The protein below binds the small molecule below.
Small molecule (SMILES): Cc1cc(CCCCCCCOc2ccc(C3=NCCO3)cc2)on1

Binding-site contacts:
Ligand atom C6B contacts residue ILE183 of chain 18.A at 3.6 Å (hydrophobic).
Ligand atom N3A contacts residue MET181 of chain 18.A at 3.3 Å.
Ligand atom C2C contacts residue THR97 of chain 18.A at 3.9 Å.
Ligand atom C2C contacts residue LEU216 of chain 18.A at 3.7 Å (hydrophobic).
Ligand atom C4 contacts residue TYR192 of chain 18.A at 3.5 Å (hydrophobic).
Ligand atom N2 contacts residue THR97 of chain 18.A at 3.7 Å.
Ligand atom C4A contacts residue ILE170 of chain 18.A at 3.9 Å (hydrophobic).
Ligand atom N3A contacts residue TYR146 of chain 18.A at 4.0 Å.
Ligand atom C6C contacts residue ILE186 of chain 18.A at 3.9 Å (hydrophobic).
Ligand atom C2A contacts residue TYR146 of chain 18.A at 3.7 Å (hydrophobic).
Ligand atom C3C contacts residue LEU216 of chain 18.A at 3.7 Å (hydrophobic).
Ligand atom C6B contacts residue TYR146 of chain 18.A at 3.8 Å (hydrophobic).
Ligand atom C1C contacts residue THR97 of chain 18.A at 3.9 Å.
Ligand atom O1 contacts residue THR97 of chain 18.A at 3.4 Å (h-bond).
Ligand atom C4A contacts residue LEU14 of chain 19.C at 4.0 Å (hydrophobic).
Ligand atom N3A contacts residue ALA24 of chain 18.C at 3.8 Å.
Ligand atom C31 contacts residue LEU216 of chain 18.A at 3.4 Å (hydrophobic).
Ligand atom O1 contacts residue W711 of chain 18.F at 3.7 Å.
Ligand atom C5A contacts residue ILE170 of chain 18.A at 3.8 Å (hydrophobic).
Ligand atom O1A contacts residue PHE121 of chain 18.A at 4.0 Å.
Ligand atom C2B contacts residue ILE219 of chain 18.A at 3.8 Å (hydrophobic).
Ligand atom C3 contacts residue W711 of chain 18.F at 3.2 Å.
Ligand atom C5A contacts residue ILE144 of chain 18.A at 3.7 Å (hydrophobic).
Ligand atom C3B contacts residue ILE219 of chain 18.A at 3.8 Å (hydrophobic).
Ligand atom C5B contacts residue ILE183 of chain 18.A at 3.7 Å (hydrophobic).
Ligand atom C31 contacts residue ASN214 of chain 18.A at 3.3 Å.
Ligand atom C5B contacts residue TYR146 of chain 18.A at 3.4 Å (hydrophobic).
Ligand atom N2 contacts residue W711 of chain 18.F at 2.9 Å.
Ligand atom C1B contacts residue ILE183 of chain 18.A at 4.0 Å (hydrophobic).
Ligand atom C4A contacts residue MET181 of chain 18.A at 3.6 Å (hydrophobic).
Ligand atom C4C contacts residue MET117 of chain 18.A at 3.9 Å (hydrophobic).
Ligand atom C4B contacts residue TYR146 of chain 18.A at 3.7 Å (hydrophobic).
Ligand atom C3C contacts residue TYR192 of chain 18.A at 4.0 Å (hydrophobic).
Ligand atom O1B contacts residue ILE95 of chain 18.A at 3.6 Å.
Ligand atom C5A contacts residue PRO168 of chain 18.A at 4.0 Å (hydrophobic).
Ligand atom C2A contacts residue MET181 of chain 18.A at 3.7 Å (hydrophobic).
Ligand atom C31 contacts residue W711 of chain 18.F at 3.0 Å.
Ligand atom C4B contacts residue ILE183 of chain 18.A at 4.0 Å (hydrophobic).
Ligand atom C4A contacts residue ALA24 of chain 18.C at 4.0 Å (hydrophobic).
Ligand atom C1C contacts residue PHE115 of chain 18.A at 3.9 Å (hydrophobic).

Sequence of chain 19.C:
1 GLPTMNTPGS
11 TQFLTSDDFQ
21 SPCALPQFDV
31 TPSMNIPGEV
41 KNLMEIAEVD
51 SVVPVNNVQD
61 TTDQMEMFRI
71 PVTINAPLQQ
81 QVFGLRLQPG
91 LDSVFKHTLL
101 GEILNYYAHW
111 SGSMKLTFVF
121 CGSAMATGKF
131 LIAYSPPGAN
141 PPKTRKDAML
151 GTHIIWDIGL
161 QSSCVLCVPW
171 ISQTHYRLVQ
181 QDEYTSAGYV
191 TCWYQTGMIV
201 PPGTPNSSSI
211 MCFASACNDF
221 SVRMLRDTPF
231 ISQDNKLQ

Sequence of chain 18.C:
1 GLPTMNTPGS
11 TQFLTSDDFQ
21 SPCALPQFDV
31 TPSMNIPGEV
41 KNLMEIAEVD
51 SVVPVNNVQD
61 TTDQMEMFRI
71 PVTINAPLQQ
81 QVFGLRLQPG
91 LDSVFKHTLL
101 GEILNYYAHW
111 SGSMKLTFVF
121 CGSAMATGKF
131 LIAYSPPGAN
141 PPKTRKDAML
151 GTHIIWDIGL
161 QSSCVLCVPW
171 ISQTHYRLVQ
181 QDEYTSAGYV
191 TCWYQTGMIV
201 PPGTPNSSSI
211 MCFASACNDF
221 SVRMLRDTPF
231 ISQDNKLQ

Sequence of chain 18.A:
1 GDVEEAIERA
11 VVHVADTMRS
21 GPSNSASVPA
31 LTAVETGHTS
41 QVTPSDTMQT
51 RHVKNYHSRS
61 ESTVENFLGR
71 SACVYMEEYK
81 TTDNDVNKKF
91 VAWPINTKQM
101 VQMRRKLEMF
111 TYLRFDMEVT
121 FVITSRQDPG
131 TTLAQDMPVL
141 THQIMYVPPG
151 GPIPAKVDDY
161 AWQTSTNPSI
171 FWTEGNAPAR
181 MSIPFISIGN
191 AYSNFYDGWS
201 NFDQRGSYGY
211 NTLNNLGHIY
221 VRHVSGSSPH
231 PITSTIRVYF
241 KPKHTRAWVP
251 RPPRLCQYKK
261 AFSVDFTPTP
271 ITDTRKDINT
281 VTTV